Sequence of chain 1.B:
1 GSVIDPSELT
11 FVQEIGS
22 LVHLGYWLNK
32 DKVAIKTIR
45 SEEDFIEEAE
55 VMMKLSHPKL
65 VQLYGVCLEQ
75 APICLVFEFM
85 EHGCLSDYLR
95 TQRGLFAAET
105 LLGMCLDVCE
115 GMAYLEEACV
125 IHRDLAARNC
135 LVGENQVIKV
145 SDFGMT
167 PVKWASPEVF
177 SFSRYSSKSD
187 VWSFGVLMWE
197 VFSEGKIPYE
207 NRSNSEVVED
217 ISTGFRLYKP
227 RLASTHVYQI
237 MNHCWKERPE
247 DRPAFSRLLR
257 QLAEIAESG

A protein and the small-molecule ligand that binds it are described below.
Small molecule (SMILES): CCC(O)(CC)c1ccc2c(-c3ccc(OC)cc3)c(-c3n[nH]c4ccsc34)[nH]c2c1

Binding-site contacts:
Ligand atom NAR contacts residue LEU135 of chain 1.B at 3.8 Å.
Ligand atom NAQ contacts residue ALA35 of chain 1.B at 3.6 Å.
Ligand atom CAU contacts residue ALA35 of chain 1.B at 3.4 Å (hydrophobic).
Ligand atom CAN contacts residue ILE15 of chain 1.B at 3.6 Å (hydrophobic).
Ligand atom CAO contacts residue HIS86 of chain 1.B at 3.6 Å.
Ligand atom CAV contacts residue PHE81 of chain 1.B at 3.7 Å (hydrophobic).
Ligand atom CAA contacts residue ILE15 of chain 1.B at 3.8 Å (hydrophobic).
Ligand atom CAD contacts residue GLY87 of chain 1.B at 3.8 Å.
Ligand atom NAR contacts residue GLU82 of chain 1.B at 3.0 Å (salt-bridge).
Ligand atom OAL contacts residue GLU85 of chain 1.B at 3.0 Å (salt-bridge).
Ligand atom CAH contacts residue ILE15 of chain 1.B at 3.6 Å (hydrophobic).
Ligand atom CAI contacts residue ILE15 of chain 1.B at 3.6 Å (hydrophobic).
Ligand atom CAG contacts residue ILE15 of chain 1.B at 3.7 Å (hydrophobic).
Ligand atom NAE contacts residue ILE15 of chain 1.B at 3.8 Å.
Ligand atom CAY contacts residue VAL23 of chain 1.B at 3.6 Å (hydrophobic).
Ligand atom CAH contacts residue GLY87 of chain 1.B at 3.5 Å.
Ligand atom NAQ contacts residue MET84 of chain 1.B at 3.1 Å (h-bond).
Ligand atom NAE contacts residue MET84 of chain 1.B at 3.0 Å (h-bond).
Ligand atom CAI contacts residue MET84 of chain 1.B at 3.5 Å (hydrophobic).
Ligand atom CAG contacts residue GLY87 of chain 1.B at 3.8 Å.
Ligand atom CAV contacts residue LEU135 of chain 1.B at 3.6 Å (hydrophobic).
Ligand atom NAE contacts residue GLY87 of chain 1.B at 3.6 Å.
Ligand atom CAZ contacts residue VAL23 of chain 1.B at 3.5 Å (hydrophobic).
Ligand atom CAI contacts residue GLY87 of chain 1.B at 3.4 Å.
Ligand atom CAP contacts residue LEU135 of chain 1.B at 3.8 Å (hydrophobic).
Ligand atom NAQ contacts residue GLU82 of chain 1.B at 3.7 Å.
Ligand atom CAI contacts residue PHE83 of chain 1.B at 3.7 Å (hydrophobic).
Ligand atom CBC contacts residue CYS88 of chain 1.B at 3.6 Å (hydrophobic).
Ligand atom CAU contacts residue LEU135 of chain 1.B at 3.6 Å (hydrophobic).
Ligand atom NAR contacts residue ALA35 of chain 1.B at 3.4 Å.
Ligand atom CAD contacts residue PHE83 of chain 1.B at 3.5 Å (hydrophobic).
Ligand atom CAD contacts residue MET84 of chain 1.B at 3.6 Å (hydrophobic).
Ligand atom SAS contacts residue VAL23 of chain 1.B at 3.8 Å.
Ligand atom NAE contacts residue PHE83 of chain 1.B at 3.4 Å.
Ligand atom CAT contacts residue ALA35 of chain 1.B at 3.6 Å (hydrophobic).
Ligand atom CBC contacts residue LEU135 of chain 1.B at 3.5 Å (hydrophobic).
Ligand atom NAR contacts residue MET84 of chain 1.B at 3.6 Å (h-bond).
Ligand atom CAT contacts residue LEU135 of chain 1.B at 3.6 Å (hydrophobic).
Ligand atom CAP contacts residue ALA35 of chain 1.B at 3.8 Å (hydrophobic).
Ligand atom CAF contacts residue ILE15 of chain 1.B at 3.8 Å (hydrophobic).